A protein and the small-molecule ligand that binds it are described below.
Small molecule (SMILES): CC(=O)N[C@@H]1[C@@H](O)[C@H](O)[C@@H](CO)O[C@H]1O

Binding-site contacts:
Ligand atom C8 contacts residue NAG1 of chain 1.I at 3.1 Å.
Ligand atom C4 contacts residue ASN424 of chain 1.D at 4.2 Å.
Ligand atom C7 contacts residue ARG233 of chain 1.D at 3.8 Å.
Ligand atom C2 contacts residue ASN424 of chain 1.D at 2.5 Å.
Ligand atom O7 contacts residue ASN243 of chain 1.D at 4.2 Å.
Ligand atom C1 contacts residue ASN424 of chain 1.D at 1.4 Å.
Ligand atom C8 contacts residue ASN243 of chain 1.D at 3.2 Å.
Ligand atom C7 contacts residue ASN243 of chain 1.D at 3.7 Å.
Ligand atom N2 contacts residue ASN424 of chain 1.D at 2.9 Å (h-bond).
Ligand atom C7 contacts residue NAG1 of chain 1.I at 4.5 Å.
Ligand atom C3 contacts residue ASN424 of chain 1.D at 3.8 Å.
Ligand atom C8 contacts residue ARG233 of chain 1.D at 3.2 Å.
Ligand atom O5 contacts residue ASN424 of chain 1.D at 2.4 Å (h-bond).
Ligand atom C5 contacts residue ASN424 of chain 1.D at 3.7 Å.
Ligand atom C7 contacts residue ASN424 of chain 1.D at 3.5 Å.
Ligand atom O7 contacts residue ARG233 of chain 1.D at 3.5 Å (salt-bridge).
Ligand atom O7 contacts residue ASN424 of chain 1.D at 3.6 Å (h-bond).
Ligand atom N2 contacts residue ASN243 of chain 1.D at 4.3 Å.

Sequence of chain 1.D:
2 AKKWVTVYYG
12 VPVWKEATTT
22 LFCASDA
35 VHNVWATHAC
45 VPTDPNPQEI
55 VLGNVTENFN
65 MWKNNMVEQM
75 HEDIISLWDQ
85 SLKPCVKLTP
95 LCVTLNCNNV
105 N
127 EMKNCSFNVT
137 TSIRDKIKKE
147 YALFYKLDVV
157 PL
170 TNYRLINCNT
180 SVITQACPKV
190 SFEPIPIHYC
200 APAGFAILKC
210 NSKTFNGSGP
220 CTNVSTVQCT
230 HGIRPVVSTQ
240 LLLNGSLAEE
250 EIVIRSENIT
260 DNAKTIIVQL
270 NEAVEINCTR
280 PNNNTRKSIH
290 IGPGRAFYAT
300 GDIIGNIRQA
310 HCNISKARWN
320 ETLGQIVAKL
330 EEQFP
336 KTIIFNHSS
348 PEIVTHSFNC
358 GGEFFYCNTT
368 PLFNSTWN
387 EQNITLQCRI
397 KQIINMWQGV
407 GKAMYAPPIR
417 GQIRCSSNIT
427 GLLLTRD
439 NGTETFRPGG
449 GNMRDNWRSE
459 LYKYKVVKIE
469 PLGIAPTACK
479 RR